Binding-site contacts:
Ligand atom OXT contacts residue GLY351 of chain 4.A at 2.9 Å (h-bond).
Ligand atom C contacts residue ARG153 of chain 2.A at 3.6 Å.
Ligand atom O contacts residue GLU383 of chain 4.A at 3.7 Å.
Ligand atom CG contacts residue ARG153 of chain 2.A at 3.5 Å.
Ligand atom O contacts residue TRP88 of chain 3.A at 3.5 Å.
Ligand atom C contacts residue HIS361 of chain 4.A at 3.7 Å.
Ligand atom O contacts residue ARG370 of chain 4.A at 3.6 Å (salt-bridge).
Ligand atom C contacts residue HIS243 of chain 4.A at 3.8 Å.
Ligand atom CD contacts residue ARG404 of chain 4.A at 3.5 Å.
Ligand atom N contacts residue HIS243 of chain 4.A at 3.8 Å.
Ligand atom OXT contacts residue ARG370 of chain 4.A at 3.1 Å (salt-bridge).
Ligand atom O contacts residue HIS354 of chain 4.A at 3.0 Å (h-bond).
Ligand atom C contacts residue GLU383 of chain 4.A at 3.4 Å.
Ligand atom CD1 contacts residue ARG153 of chain 2.A at 3.3 Å.
Ligand atom CB contacts residue HIS350 of chain 4.A at 3.5 Å.
Ligand atom CD2 contacts residue TYR366 of chain 4.A at 3.5 Å (hydrophobic).
Ligand atom CG contacts residue ARG404 of chain 4.A at 3.4 Å.
Ligand atom CA contacts residue ASP260 of chain 4.A at 3.2 Å.
Ligand atom O contacts residue TRP88 of chain 3.A at 3.5 Å.
Ligand atom O contacts residue HIS361 of chain 4.A at 2.7 Å (h-bond).
Ligand atom CG1 contacts residue HIS243 of chain 4.A at 3.5 Å.
Ligand atom C contacts residue ARG370 of chain 4.A at 3.5 Å.
Ligand atom N contacts residue GLU406 of chain 4.A at 3.4 Å (salt-bridge).
Ligand atom CG2 contacts residue ASP260 of chain 4.A at 3.8 Å.
Ligand atom N contacts residue GLU383 of chain 4.A at 3.3 Å (salt-bridge).
Ligand atom N contacts residue GLU383 of chain 4.A at 3.4 Å (salt-bridge).
Ligand atom CD2 contacts residue HIS354 of chain 4.A at 3.6 Å.
Ligand atom CD contacts residue ASP260 of chain 4.A at 3.6 Å.
Ligand atom N contacts residue ASP260 of chain 4.A at 2.9 Å (salt-bridge).
Ligand atom CG2 contacts residue TYR229 of chain 4.A at 3.1 Å (hydrophobic).
Ligand atom CA contacts residue GLU383 of chain 4.A at 3.5 Å.
Ligand atom CD contacts residue GLU383 of chain 4.A at 3.8 Å.
Ligand atom CB contacts residue HIS361 of chain 4.A at 3.8 Å.
Ligand atom O contacts residue ARG153 of chain 2.A at 2.8 Å (salt-bridge).
Ligand atom CG2 contacts residue ASP271 of chain 4.A at 3.7 Å.
Ligand atom O contacts residue HIS361 of chain 4.A at 3.4 Å.
Ligand atom CD1 contacts residue HIS361 of chain 4.A at 3.8 Å.
Ligand atom O contacts residue HIS243 of chain 4.A at 2.8 Å (h-bond).
Ligand atom C contacts residue HIS361 of chain 4.A at 3.8 Å.
Ligand atom N contacts residue ASP271 of chain 4.A at 2.9 Å (salt-bridge).

Sequence of chain 4.A:
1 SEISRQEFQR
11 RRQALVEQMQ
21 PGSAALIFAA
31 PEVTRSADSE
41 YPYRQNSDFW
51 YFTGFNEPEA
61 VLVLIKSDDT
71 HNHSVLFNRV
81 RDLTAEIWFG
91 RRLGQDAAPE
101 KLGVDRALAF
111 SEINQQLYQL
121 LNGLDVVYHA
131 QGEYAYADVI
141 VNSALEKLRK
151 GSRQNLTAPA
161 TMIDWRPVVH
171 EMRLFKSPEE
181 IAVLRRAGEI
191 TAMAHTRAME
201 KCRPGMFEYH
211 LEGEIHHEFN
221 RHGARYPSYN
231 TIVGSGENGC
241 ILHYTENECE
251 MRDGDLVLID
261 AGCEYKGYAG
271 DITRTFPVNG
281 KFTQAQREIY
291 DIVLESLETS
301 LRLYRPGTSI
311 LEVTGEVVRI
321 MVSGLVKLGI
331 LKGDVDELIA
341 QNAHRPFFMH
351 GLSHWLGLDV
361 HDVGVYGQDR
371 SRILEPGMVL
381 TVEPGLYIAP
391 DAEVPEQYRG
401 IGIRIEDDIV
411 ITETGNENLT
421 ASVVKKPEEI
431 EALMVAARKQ

Sequence of chain 3.A:
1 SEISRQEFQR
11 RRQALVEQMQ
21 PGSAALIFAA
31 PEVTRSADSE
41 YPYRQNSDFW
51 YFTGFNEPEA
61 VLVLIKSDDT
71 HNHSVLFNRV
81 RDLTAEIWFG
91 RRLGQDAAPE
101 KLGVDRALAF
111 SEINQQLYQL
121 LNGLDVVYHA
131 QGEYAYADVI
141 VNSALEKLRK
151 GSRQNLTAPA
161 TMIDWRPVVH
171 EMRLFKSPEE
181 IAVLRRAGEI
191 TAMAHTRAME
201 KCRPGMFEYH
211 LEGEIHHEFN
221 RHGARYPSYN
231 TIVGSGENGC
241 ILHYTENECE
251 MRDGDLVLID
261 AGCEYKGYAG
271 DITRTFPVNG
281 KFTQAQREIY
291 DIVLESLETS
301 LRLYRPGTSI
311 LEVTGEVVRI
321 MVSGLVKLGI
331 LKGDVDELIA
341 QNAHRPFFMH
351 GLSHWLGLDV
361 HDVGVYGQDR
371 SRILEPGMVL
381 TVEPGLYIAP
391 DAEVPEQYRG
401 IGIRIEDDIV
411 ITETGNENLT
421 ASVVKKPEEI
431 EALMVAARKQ

Sequence of chain 2.A:
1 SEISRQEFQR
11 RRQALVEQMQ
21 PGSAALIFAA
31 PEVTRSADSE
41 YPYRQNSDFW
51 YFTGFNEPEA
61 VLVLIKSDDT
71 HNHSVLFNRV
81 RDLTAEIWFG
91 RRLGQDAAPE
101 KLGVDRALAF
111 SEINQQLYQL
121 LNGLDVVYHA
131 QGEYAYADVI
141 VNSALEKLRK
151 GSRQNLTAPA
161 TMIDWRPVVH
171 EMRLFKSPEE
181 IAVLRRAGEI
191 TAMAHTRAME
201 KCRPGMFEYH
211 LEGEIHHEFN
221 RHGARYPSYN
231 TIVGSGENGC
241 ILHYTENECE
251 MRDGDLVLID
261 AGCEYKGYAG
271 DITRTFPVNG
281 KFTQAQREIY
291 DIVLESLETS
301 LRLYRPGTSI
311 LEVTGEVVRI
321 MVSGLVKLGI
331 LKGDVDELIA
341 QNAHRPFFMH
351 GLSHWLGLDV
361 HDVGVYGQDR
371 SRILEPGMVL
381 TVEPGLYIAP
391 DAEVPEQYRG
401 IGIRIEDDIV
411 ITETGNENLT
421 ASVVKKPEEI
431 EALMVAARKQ

The small molecule below binds the protein below.
Small molecule (SMILES): CC(C)C[C@H](NC(=O)[C@@H]1CCCN1C(=O)[C@@H](N)C(C)C)C(=O)O